Binding-site contacts:
Ligand atom C33 contacts residue WJ01 of chain 1.E at 0.2 Å.
Ligand atom N23 contacts residue WJ01 of chain 1.E at 0.1 Å (h-bond).
Ligand atom C27 contacts residue WJ01 of chain 1.E at 0.4 Å.
Ligand atom C16 contacts residue WJ01 of chain 1.E at 0.1 Å.
Ligand atom N11 contacts residue WJ01 of chain 1.E at 0.1 Å (h-bond).
Ligand atom CL01 contacts residue WJ01 of chain 1.E at 0.5 Å.
Ligand atom C14 contacts residue WJ01 of chain 1.E at 0.1 Å.
Ligand atom C12 contacts residue WJ01 of chain 1.E at 0.1 Å.
Ligand atom C03 contacts residue WJ01 of chain 1.E at 0.2 Å.
Ligand atom C13 contacts residue WJ01 of chain 1.E at 0.1 Å.
Ligand atom N18 contacts residue HIS168 of chain 1.A at 2.9 Å (h-bond).
Ligand atom O09 contacts residue WJ01 of chain 1.E at 0.1 Å (h-bond).
Ligand atom O07 contacts residue WJ01 of chain 1.E at 0.3 Å.
Ligand atom O30 contacts residue WJ01 of chain 1.E at 0.1 Å (h-bond).
Ligand atom O29 contacts residue WJ01 of chain 1.E at 0.3 Å (h-bond).
Ligand atom C17 contacts residue WJ01 of chain 1.E at 0.1 Å.
Ligand atom C21 contacts residue WJ01 of chain 1.E at 0.1 Å.
Ligand atom C27 contacts residue CYS149 of chain 1.A at 1.8 Å (hydrophobic).
Ligand atom C02 contacts residue WJ01 of chain 1.E at 0.3 Å.
Ligand atom C04 contacts residue WJ01 of chain 1.E at 0.0 Å.
Ligand atom CL01 contacts residue THR194 of chain 1.A at 2.9 Å.
Ligand atom C10 contacts residue WJ01 of chain 1.E at 0.0 Å.
Ligand atom N11 contacts residue GLN193 of chain 1.A at 3.0 Å (h-bond).
Ligand atom C05 contacts residue WJ01 of chain 1.E at 0.1 Å.
Ligand atom C06 contacts residue WJ01 of chain 1.E at 0.2 Å.
Ligand atom C08 contacts residue WJ01 of chain 1.E at 0.2 Å.
Ligand atom O28 contacts residue WJ01 of chain 1.E at 1.2 Å.
Ligand atom C31 contacts residue WJ01 of chain 1.E at 0.1 Å.
Ligand atom O26 contacts residue WJ01 of chain 1.E at 0.2 Å (h-bond).
Ligand atom N18 contacts residue WJ01 of chain 1.E at 0.1 Å (h-bond).
Ligand atom C24 contacts residue WJ01 of chain 1.E at 0.1 Å.
Ligand atom C25 contacts residue WJ01 of chain 1.E at 0.1 Å.
Ligand atom O28 contacts residue CYS149 of chain 1.A at 2.7 Å (h-bond).
Ligand atom C19 contacts residue CYS149 of chain 1.A at 2.8 Å (hydrophobic).
Ligand atom C15 contacts residue WJ01 of chain 1.E at 0.1 Å.
Ligand atom C32 contacts residue WJ01 of chain 1.E at 0.1 Å.
Ligand atom C22 contacts residue WJ01 of chain 1.E at 0.1 Å.
Ligand atom C20 contacts residue WJ01 of chain 1.E at 0.2 Å.
Ligand atom O26 contacts residue HIS167 of chain 1.A at 2.7 Å (h-bond).
Ligand atom C19 contacts residue WJ01 of chain 1.E at 0.1 Å.

This protein binds this small molecule.
Small molecule (SMILES): CC(C)C[C@H](NC(=O)OC[C@](C)(O)c1cccc(Cl)c1)C(=O)N[C@@H](C[C@@H]1CCNC1=O)[C@@H](O)S(=O)(=O)O

Sequence of chain 1.A:
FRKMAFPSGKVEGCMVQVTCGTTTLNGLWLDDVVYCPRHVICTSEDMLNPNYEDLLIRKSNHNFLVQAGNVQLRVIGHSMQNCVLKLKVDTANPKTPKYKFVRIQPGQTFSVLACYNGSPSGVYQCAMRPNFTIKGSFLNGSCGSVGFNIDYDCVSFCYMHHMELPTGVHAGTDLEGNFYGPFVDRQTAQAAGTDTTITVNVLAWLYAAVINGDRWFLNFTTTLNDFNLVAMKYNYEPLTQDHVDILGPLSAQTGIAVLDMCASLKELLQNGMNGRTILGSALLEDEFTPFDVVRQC